Binding-site contacts:
Ligand atom C2 contacts residue VAL38 of chain 1.A at 3.5 Å (hydrophobic).
Ligand atom N1F contacts residue GLU34 of chain 1.A at 3.0 Å (salt-bridge).
Ligand atom N1 contacts residue GLU34 of chain 1.A at 2.8 Å (salt-bridge).
Ligand atom N1G contacts residue NDP1 of chain 1.C at 3.5 Å (h-bond).
Ligand atom O1Q contacts residue NDP1 of chain 1.C at 3.2 Å.
Ligand atom C6 contacts residue GLU34 of chain 1.A at 3.7 Å.
Ligand atom N3 contacts residue ALA14 of chain 1.A at 3.5 Å (h-bond).
Ligand atom C1I contacts residue PHE102 of chain 1.A at 3.6 Å (hydrophobic).
Ligand atom N1F contacts residue THR121 of chain 1.A at 3.6 Å (h-bond).
Ligand atom C1D contacts residue LEU27 of chain 1.A at 3.6 Å (hydrophobic).
Ligand atom C2 contacts residue GLU34 of chain 1.A at 3.6 Å.
Ligand atom C2 contacts residue NDP1 of chain 1.C at 3.8 Å.
Ligand atom C1J contacts residue PHE102 of chain 1.A at 3.6 Å (hydrophobic).
Ligand atom N1G contacts residue TYR108 of chain 1.A at 3.5 Å (h-bond).
Ligand atom C2 contacts residue ALA14 of chain 1.A at 3.4 Å (hydrophobic).
Ligand atom N1F contacts residue VAL38 of chain 1.A at 3.5 Å.
Ligand atom N1F contacts residue ALA14 of chain 1.A at 3.3 Å (h-bond).
Ligand atom C1I contacts residue NDP1 of chain 1.C at 3.5 Å.
Ligand atom N1F contacts residue MET12 of chain 1.A at 3.7 Å.
Ligand atom C6 contacts residue NDP1 of chain 1.C at 3.8 Å.
Ligand atom N3 contacts residue VAL13 of chain 1.A at 3.2 Å.
Ligand atom O1N contacts residue LEU61 of chain 1.A at 3.6 Å.
Ligand atom N1 contacts residue ALA14 of chain 1.A at 3.6 Å.
Ligand atom C1Z contacts residue ASN53 of chain 1.A at 3.5 Å.
Ligand atom C2 contacts residue VAL13 of chain 1.A at 3.5 Å (hydrophobic).
Ligand atom C1Z contacts residue PHE102 of chain 1.A at 3.8 Å (hydrophobic).
Ligand atom N3 contacts residue MET12 of chain 1.A at 3.3 Å.
Ligand atom C1A contacts residue LEU35 of chain 1.A at 3.8 Å (hydrophobic).
Ligand atom C1H contacts residue NDP1 of chain 1.C at 3.5 Å.
Ligand atom O1Q contacts residue ASN53 of chain 1.A at 2.8 Å (h-bond).
Ligand atom C1E contacts residue GLU34 of chain 1.A at 3.7 Å.
Ligand atom C4 contacts residue MET12 of chain 1.A at 3.5 Å (hydrophobic).
Ligand atom N1F contacts residue VAL13 of chain 1.A at 3.1 Å.
Ligand atom N1G contacts residue MET12 of chain 1.A at 2.8 Å (h-bond).
Ligand atom N3 contacts residue NDP1 of chain 1.C at 3.4 Å (h-bond).
Ligand atom N1G contacts residue PHE102 of chain 1.A at 3.2 Å (h-bond).
Ligand atom C1D contacts residue NDP1 of chain 1.C at 3.5 Å.
Ligand atom N1 contacts residue VAL38 of chain 1.A at 3.4 Å.
Ligand atom C5 contacts residue NDP1 of chain 1.C at 3.4 Å.
Ligand atom C4 contacts residue NDP1 of chain 1.C at 3.2 Å.

A protein and the small-molecule ligand that binds it are described below.
Small molecule (SMILES): COc1cc([C@@H](C#Cc2c(C)nc(N)nc2N)OC)cc(OC)c1OC

Sequence of chain 1.A:
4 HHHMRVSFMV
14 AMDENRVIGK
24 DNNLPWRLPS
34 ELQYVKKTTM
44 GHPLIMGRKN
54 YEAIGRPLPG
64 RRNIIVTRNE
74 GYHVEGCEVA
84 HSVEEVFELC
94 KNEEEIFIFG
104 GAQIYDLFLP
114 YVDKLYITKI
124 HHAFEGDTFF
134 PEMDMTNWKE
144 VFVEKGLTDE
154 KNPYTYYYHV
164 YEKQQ